This small molecule binds to this protein.
Small molecule (SMILES): CO/C1=C\C(C)=C\[C@@H](C)[C@@H](O)[C@H](C)C/C(C)=C/C=C/[C@H](OC)[C@@H]([C@@H](C)[C@@H](O)[C@H](C)[C@@]2(O)C[C@@H](O)[C@H](C)[C@@H](C(C)C)O2)OC1=O

Binding-site contacts:
Ligand atom C32 contacts residue MET53 of chain 1.DA at 3.3 Å (hydrophobic).
Ligand atom C21 contacts residue ILE136 of chain 1.CA at 3.6 Å (hydrophobic).
Ligand atom O10 contacts residue PHE137 of chain 1.CA at 3.6 Å.
Ligand atom C28 contacts residue LEU133 of chain 1.CA at 3.9 Å (hydrophobic).
Ligand atom C01 contacts residue ILE64 of chain 1.DA at 3.1 Å (hydrophobic).
Ligand atom C11 contacts residue PHE137 of chain 1.CA at 3.9 Å (hydrophobic).
Ligand atom O39 contacts residue MET53 of chain 1.DA at 3.4 Å (h-bond).
Ligand atom C05 contacts residue PHE137 of chain 1.CA at 4.3 Å (hydrophobic).
Ligand atom C01 contacts residue GLY63 of chain 1.DA at 4.3 Å.
Ligand atom C13 contacts residue PHE137 of chain 1.CA at 4.4 Å (hydrophobic).
Ligand atom C15 contacts residue PHE137 of chain 1.CA at 3.7 Å (hydrophobic).
Ligand atom C37 contacts residue ILE57 of chain 1.DA at 4.0 Å (hydrophobic).
Ligand atom C38 contacts residue ILE57 of chain 1.DA at 4.2 Å (hydrophobic).
Ligand atom C16 contacts residue PHE137 of chain 1.CA at 3.6 Å (hydrophobic).
Ligand atom C21 contacts residue PHE137 of chain 1.CA at 3.9 Å (hydrophobic).
Ligand atom C18 contacts residue PHE137 of chain 1.CA at 3.5 Å (hydrophobic).
Ligand atom C14 contacts residue PHE137 of chain 1.CA at 4.3 Å (hydrophobic).
Ligand atom O19 contacts residue PHE137 of chain 1.CA at 3.1 Å.
Ligand atom O12 contacts residue ILE136 of chain 1.CA at 3.6 Å.
Ligand atom C26 contacts residue LEU133 of chain 1.CA at 4.5 Å (hydrophobic).
Ligand atom C37 contacts residue MET53 of chain 1.DA at 4.5 Å (hydrophobic).
Ligand atom C43 contacts residue VAL60 of chain 1.DA at 4.5 Å (hydrophobic).
Ligand atom C30 contacts residue MET53 of chain 1.DA at 3.5 Å (hydrophobic).
Ligand atom C31 contacts residue MET53 of chain 1.DA at 3.6 Å (hydrophobic).
Ligand atom C09 contacts residue PHE137 of chain 1.CA at 4.1 Å (hydrophobic).
Ligand atom O19 contacts residue TYR144 of chain 1.CA at 4.1 Å.
Ligand atom C07 contacts residue PHE137 of chain 1.CA at 3.7 Å (hydrophobic).
Ligand atom C17 contacts residue PHE137 of chain 1.CA at 4.2 Å (hydrophobic).
Ligand atom C27 contacts residue LEU133 of chain 1.CA at 4.1 Å (hydrophobic).
Ligand atom C38 contacts residue LYS54 of chain 1.DA at 4.3 Å.
Ligand atom C38 contacts residue MET53 of chain 1.DA at 3.7 Å (hydrophobic).
Ligand atom C03 contacts residue ILE64 of chain 1.DA at 3.6 Å (hydrophobic).
Ligand atom O39 contacts residue LYS54 of chain 1.DA at 4.2 Å.
Ligand atom C25 contacts residue LEU133 of chain 1.CA at 2.4 Å (hydrophobic).
Ligand atom O12 contacts residue PHE137 of chain 1.CA at 4.2 Å.
Ligand atom C24 contacts residue LEU133 of chain 1.CA at 3.9 Å (hydrophobic).
Ligand atom C37 contacts residue VAL60 of chain 1.DA at 4.2 Å (hydrophobic).
Ligand atom C02 contacts residue ILE64 of chain 1.DA at 4.2 Å (hydrophobic).
Ligand atom O10 contacts residue LEU133 of chain 1.CA at 4.4 Å.
Ligand atom C01 contacts residue ILE67 of chain 1.DA at 4.4 Å (hydrophobic).

Sequence of chain 1.CA:
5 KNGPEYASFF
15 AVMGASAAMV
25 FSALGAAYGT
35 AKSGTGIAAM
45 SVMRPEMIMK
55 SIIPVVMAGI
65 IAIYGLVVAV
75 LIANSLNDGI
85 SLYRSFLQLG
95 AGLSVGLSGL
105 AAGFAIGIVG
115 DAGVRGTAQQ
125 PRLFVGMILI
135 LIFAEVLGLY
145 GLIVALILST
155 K

Sequence of chain 1.DA:
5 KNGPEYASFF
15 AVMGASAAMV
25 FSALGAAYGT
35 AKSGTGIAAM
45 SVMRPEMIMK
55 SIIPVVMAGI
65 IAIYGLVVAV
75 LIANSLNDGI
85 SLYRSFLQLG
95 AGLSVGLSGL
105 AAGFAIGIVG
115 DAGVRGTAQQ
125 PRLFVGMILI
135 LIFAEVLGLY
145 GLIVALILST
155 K